Sequence of chain 1.A:
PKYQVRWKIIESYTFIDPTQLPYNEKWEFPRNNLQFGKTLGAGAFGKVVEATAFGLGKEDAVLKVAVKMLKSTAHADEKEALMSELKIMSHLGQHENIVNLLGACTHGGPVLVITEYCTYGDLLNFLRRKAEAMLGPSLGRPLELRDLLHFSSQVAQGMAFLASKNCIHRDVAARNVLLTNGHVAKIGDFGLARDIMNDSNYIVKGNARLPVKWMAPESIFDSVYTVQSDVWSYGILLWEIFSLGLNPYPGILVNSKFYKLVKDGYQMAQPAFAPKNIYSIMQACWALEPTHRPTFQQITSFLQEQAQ

This small molecule binds to this protein.
Small molecule (SMILES): FC(F)(F)c1ccc(CNc2ccc(Cc3c[nH]c4ncc(Cl)cc34)cn2)cn1

Binding-site contacts:
Ligand atom N34 contacts residue GLU103 of chain 1.A at 3.2 Å (salt-bridge).
Ligand atom C32 contacts residue ASP220 of chain 1.A at 3.3 Å.
Ligand atom N9 contacts residue GLU134 of chain 1.A at 2.7 Å (salt-bridge).
Ligand atom C29 contacts residue GLU103 of chain 1.A at 3.8 Å.
Ligand atom F43 contacts residue TRP20 of chain 1.A at 2.7 Å.
Ligand atom CL1 contacts residue LEU58 of chain 1.A at 3.7 Å.
Ligand atom C8 contacts residue GLU134 of chain 1.A at 3.8 Å.
Ligand atom C30 contacts residue THR133 of chain 1.A at 3.8 Å.
Ligand atom C8 contacts residue ALA84 of chain 1.A at 3.7 Å (hydrophobic).
Ligand atom C16 contacts residue ASP220 of chain 1.A at 3.7 Å.
Ligand atom C36 contacts residue MET107 of chain 1.A at 3.7 Å (hydrophobic).
Ligand atom C38 contacts residue MET107 of chain 1.A at 3.5 Å (hydrophobic).
Ligand atom N18 contacts residue VAL117 of chain 1.A at 3.8 Å.
Ligand atom C30 contacts residue ALA84 of chain 1.A at 3.7 Å (hydrophobic).
Ligand atom C5 contacts residue LEU209 of chain 1.A at 3.6 Å (hydrophobic).
Ligand atom N9 contacts residue ALA84 of chain 1.A at 3.4 Å.
Ligand atom C36 contacts residue TRP20 of chain 1.A at 3.4 Å (hydrophobic).
Ligand atom C26 contacts residue ASP220 of chain 1.A at 3.7 Å.
Ligand atom C30 contacts residue GLU134 of chain 1.A at 3.6 Å.
Ligand atom C1 contacts residue LEU58 of chain 1.A at 3.7 Å (hydrophobic).
Ligand atom F42 contacts residue GLU103 of chain 1.A at 3.5 Å.
Ligand atom N18 contacts residue GLY219 of chain 1.A at 3.7 Å.
Ligand atom F41 contacts residue ILE106 of chain 1.A at 3.6 Å.
Ligand atom F42 contacts residue ARG19 of chain 1.A at 3.8 Å.
Ligand atom N18 contacts residue ASP220 of chain 1.A at 3.1 Å (salt-bridge).
Ligand atom F41 contacts residue GLU103 of chain 1.A at 3.0 Å.
Ligand atom C38 contacts residue TRP20 of chain 1.A at 3.4 Å (hydrophobic).
Ligand atom C40 contacts residue GLU103 of chain 1.A at 3.6 Å.
Ligand atom C8 contacts residue CYS136 of chain 1.A at 3.8 Å (hydrophobic).
Ligand atom N24 contacts residue GLU103 of chain 1.A at 3.7 Å.
Ligand atom N4 contacts residue CYS136 of chain 1.A at 2.8 Å (h-bond).
Ligand atom C2 contacts residue CYS136 of chain 1.A at 3.2 Å (hydrophobic).
Ligand atom C32 contacts residue GLU103 of chain 1.A at 3.1 Å.
Ligand atom C7 contacts residue LEU209 of chain 1.A at 3.7 Å (hydrophobic).
Ligand atom C1 contacts residue LEU209 of chain 1.A at 3.8 Å (hydrophobic).
Ligand atom N4 contacts residue TYR135 of chain 1.A at 3.8 Å.
Ligand atom C35 contacts residue GLU103 of chain 1.A at 3.4 Å.
Ligand atom C19 contacts residue ASP220 of chain 1.A at 3.6 Å.
Ligand atom C2 contacts residue LEU58 of chain 1.A at 3.7 Å (hydrophobic).
Ligand atom C29 contacts residue TRP20 of chain 1.A at 3.6 Å (hydrophobic).